Sequence of chain 1.C:
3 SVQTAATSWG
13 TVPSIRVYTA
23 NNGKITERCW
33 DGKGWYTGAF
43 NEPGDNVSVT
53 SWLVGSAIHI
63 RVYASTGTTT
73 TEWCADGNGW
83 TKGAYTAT

Sequence of chain 1.B:
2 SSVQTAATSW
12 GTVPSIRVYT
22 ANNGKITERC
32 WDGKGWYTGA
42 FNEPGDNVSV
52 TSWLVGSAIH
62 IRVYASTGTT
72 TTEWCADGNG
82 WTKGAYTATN

Binding-site contacts:
Ligand atom C4 contacts residue TRP32 of chain 1.C at 3.9 Å (hydrophobic).
Ligand atom C2 contacts residue FUC1 of chain 1.H at 0.1 Å.
Ligand atom C5 contacts residue FUC1 of chain 1.H at 0.1 Å.
Ligand atom O2 contacts residue GLY85 of chain 1.B at 3.7 Å.
Ligand atom O3 contacts residue ALA86 of chain 1.B at 3.3 Å (h-bond).
Ligand atom C3 contacts residue TRP37 of chain 1.C at 3.8 Å (hydrophobic).
Ligand atom O5 contacts residue FUC1 of chain 1.H at 0.1 Å (h-bond).
Ligand atom C3 contacts residue GLU74 of chain 1.B at 3.5 Å.
Ligand atom O4 contacts residue ILE17 of chain 1.C at 3.8 Å.
Ligand atom C3 contacts residue ALA86 of chain 1.B at 4.1 Å (hydrophobic).
Ligand atom C6 contacts residue FUC1 of chain 1.H at 0.1 Å.
Ligand atom O5 contacts residue ARG63 of chain 1.B at 2.9 Å (salt-bridge).
Ligand atom C6 contacts residue PRO15 of chain 1.C at 3.8 Å (hydrophobic).
Ligand atom C6 contacts residue ARG63 of chain 1.B at 3.7 Å.
Ligand atom O3 contacts residue TRP37 of chain 1.C at 2.8 Å (h-bond).
Ligand atom C2 contacts residue ALA86 of chain 1.B at 3.9 Å (hydrophobic).
Ligand atom O4 contacts residue GLU74 of chain 1.B at 2.7 Å (salt-bridge).
Ligand atom C2 contacts residue GLU74 of chain 1.B at 3.8 Å.
Ligand atom C1 contacts residue FUC1 of chain 1.H at 0.1 Å.
Ligand atom O2 contacts residue ALA86 of chain 1.B at 3.0 Å (h-bond).
Ligand atom O1 contacts residue FUC1 of chain 1.H at 1.4 Å.
Ligand atom C3 contacts residue FUC1 of chain 1.H at 0.1 Å.
Ligand atom O4 contacts residue FUC1 of chain 1.H at 0.0 Å (h-bond).
Ligand atom C4 contacts residue ARG63 of chain 1.B at 4.0 Å.
Ligand atom C5 contacts residue TRP32 of chain 1.C at 3.6 Å (hydrophobic).
Ligand atom C1 contacts residue ARG63 of chain 1.B at 3.8 Å.
Ligand atom O2 contacts residue GLU74 of chain 1.B at 4.1 Å.
Ligand atom O3 contacts residue GLU74 of chain 1.B at 2.6 Å (salt-bridge).
Ligand atom C3 contacts residue TRP32 of chain 1.C at 4.1 Å (hydrophobic).
Ligand atom C6 contacts residue TRP54 of chain 1.B at 4.0 Å (hydrophobic).
Ligand atom O3 contacts residue FUC1 of chain 1.H at 0.0 Å (h-bond).
Ligand atom C4 contacts residue FUC1 of chain 1.H at 0.0 Å.
Ligand atom C6 contacts residue TRP32 of chain 1.C at 3.5 Å (hydrophobic).
Ligand atom O1 contacts residue ARG63 of chain 1.B at 3.6 Å.
Ligand atom O4 contacts residue ARG63 of chain 1.B at 2.9 Å (salt-bridge).
Ligand atom C4 contacts residue GLU74 of chain 1.B at 3.8 Å.
Ligand atom O3 contacts residue TYR87 of chain 1.B at 3.5 Å (h-bond).
Ligand atom O2 contacts residue FUC1 of chain 1.H at 0.1 Å (h-bond).
Ligand atom C5 contacts residue ARG63 of chain 1.B at 3.9 Å.
Ligand atom C6 contacts residue ILE17 of chain 1.C at 3.8 Å (hydrophobic).

This small molecule binds to this protein.
Small molecule (SMILES): C[C@@H]1O[C@H](O)[C@@H](O)[C@H](O)[C@@H]1O